A small-molecule ligand and the protein it binds are described below.
Small molecule (SMILES): CC(=O)N[C@@H]1[C@@H](O)[C@H](O)[C@@H](CO)O[C@H]1O

Binding-site contacts:
Ligand atom C5 contacts residue ASN676 of chain 1.D at 3.8 Å.
Ligand atom N2 contacts residue ASN676 of chain 1.D at 3.0 Å (h-bond).
Ligand atom C8 contacts residue ASN676 of chain 1.D at 3.8 Å.
Ligand atom O5 contacts residue ASN676 of chain 1.D at 2.4 Å (h-bond).
Ligand atom C8 contacts residue HIS674 of chain 1.D at 3.1 Å.
Ligand atom O7 contacts residue ASN676 of chain 1.D at 3.2 Å (h-bond).
Ligand atom C3 contacts residue ASN676 of chain 1.D at 3.9 Å.
Ligand atom C2 contacts residue ASN676 of chain 1.D at 2.5 Å.
Ligand atom C7 contacts residue ASN676 of chain 1.D at 3.3 Å.
Ligand atom C8 contacts residue VAL675 of chain 1.D at 4.2 Å (hydrophobic).
Ligand atom C7 contacts residue HIS674 of chain 1.D at 4.2 Å.
Ligand atom C4 contacts residue ASN676 of chain 1.D at 4.3 Å.
Ligand atom C1 contacts residue ASN676 of chain 1.D at 1.5 Å.
Ligand atom O7 contacts residue HIS674 of chain 1.D at 4.3 Å.

Sequence of chain 1.D:
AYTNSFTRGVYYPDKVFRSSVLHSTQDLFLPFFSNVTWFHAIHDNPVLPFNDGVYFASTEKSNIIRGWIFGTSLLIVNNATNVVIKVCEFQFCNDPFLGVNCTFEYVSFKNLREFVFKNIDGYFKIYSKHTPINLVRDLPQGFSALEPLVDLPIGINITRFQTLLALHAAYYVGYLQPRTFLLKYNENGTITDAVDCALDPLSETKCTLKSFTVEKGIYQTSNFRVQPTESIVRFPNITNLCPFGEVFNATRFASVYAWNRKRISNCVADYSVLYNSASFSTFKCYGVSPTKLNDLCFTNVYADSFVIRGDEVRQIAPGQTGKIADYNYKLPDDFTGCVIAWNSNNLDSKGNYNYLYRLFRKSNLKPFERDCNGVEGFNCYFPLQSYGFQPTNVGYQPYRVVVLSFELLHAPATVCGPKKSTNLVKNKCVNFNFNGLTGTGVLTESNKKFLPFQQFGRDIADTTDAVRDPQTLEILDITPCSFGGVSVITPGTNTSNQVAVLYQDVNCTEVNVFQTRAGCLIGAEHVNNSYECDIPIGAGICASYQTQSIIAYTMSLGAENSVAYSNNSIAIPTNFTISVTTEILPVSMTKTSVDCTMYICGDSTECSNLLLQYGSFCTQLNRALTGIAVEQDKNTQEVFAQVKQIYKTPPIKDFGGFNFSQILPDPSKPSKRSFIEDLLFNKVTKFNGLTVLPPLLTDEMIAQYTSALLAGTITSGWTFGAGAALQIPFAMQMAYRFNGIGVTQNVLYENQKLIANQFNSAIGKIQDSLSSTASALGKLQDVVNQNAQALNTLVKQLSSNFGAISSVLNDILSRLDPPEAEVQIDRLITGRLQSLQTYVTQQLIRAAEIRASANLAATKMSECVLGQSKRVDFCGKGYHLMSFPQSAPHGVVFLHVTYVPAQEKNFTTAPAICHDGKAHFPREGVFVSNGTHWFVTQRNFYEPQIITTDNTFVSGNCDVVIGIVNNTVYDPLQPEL